Binding-site contacts:
Ligand atom C06 contacts residue PRO81 of chain 1.A at 4.1 Å (hydrophobic).
Ligand atom C03 contacts residue TYR28 of chain 1.A at 3.7 Å (hydrophobic).
Ligand atom C02 contacts residue SER66 of chain 1.A at 4.0 Å.
Ligand atom C01 contacts residue PRO82 of chain 1.A at 3.9 Å (hydrophobic).
Ligand atom C02 contacts residue LEU80 of chain 1.A at 3.5 Å (hydrophobic).
Ligand atom C01 contacts residue PRO81 of chain 1.A at 3.8 Å (hydrophobic).
Ligand atom C06 contacts residue MET67 of chain 1.A at 3.8 Å (hydrophobic).
Ligand atom C01 contacts residue PRO70 of chain 1.A at 4.0 Å (hydrophobic).
Ligand atom N18 contacts residue PRO79 of chain 1.A at 3.5 Å.
Ligand atom C02 contacts residue PRO70 of chain 1.A at 3.7 Å (hydrophobic).
Ligand atom C10 contacts residue ARG113 of chain 1.A at 3.5 Å.
Ligand atom C16 contacts residue GLN32 of chain 1.A at 4.1 Å.
Ligand atom N18 contacts residue GLN32 of chain 1.A at 3.3 Å.
Ligand atom C05 contacts residue PRO81 of chain 1.A at 3.9 Å (hydrophobic).
Ligand atom C07 contacts residue GLN32 of chain 1.A at 3.9 Å.
Ligand atom C13 contacts residue PRO81 of chain 1.A at 3.9 Å (hydrophobic).
Ligand atom C13 contacts residue PRO79 of chain 1.A at 4.2 Å (hydrophobic).
Ligand atom C06 contacts residue PRO82 of chain 1.A at 4.3 Å (hydrophobic).
Ligand atom C03 contacts residue PRO79 of chain 1.A at 3.8 Å (hydrophobic).
Ligand atom C04 contacts residue PRO79 of chain 1.A at 4.3 Å (hydrophobic).
Ligand atom C01 contacts residue SER66 of chain 1.A at 3.3 Å.
Ligand atom C11 contacts residue PRO115 of chain 1.A at 3.6 Å (hydrophobic).
Ligand atom C02 contacts residue TYR28 of chain 1.A at 3.8 Å (hydrophobic).
Ligand atom C14 contacts residue PRO81 of chain 1.A at 4.0 Å (hydrophobic).
Ligand atom N15 contacts residue PRO81 of chain 1.A at 4.3 Å.
Ligand atom C09 contacts residue PRO81 of chain 1.A at 4.0 Å (hydrophobic).
Ligand atom C10 contacts residue PRO115 of chain 1.A at 3.8 Å (hydrophobic).
Ligand atom C03 contacts residue LEU80 of chain 1.A at 3.7 Å (hydrophobic).
Ligand atom N15 contacts residue PRO79 of chain 1.A at 3.9 Å.
Ligand atom C08 contacts residue LEU114 of chain 1.A at 4.0 Å (hydrophobic).
Ligand atom C05 contacts residue GLN32 of chain 1.A at 4.2 Å.
Ligand atom C11 contacts residue PRO81 of chain 1.A at 4.2 Å (hydrophobic).
Ligand atom C02 contacts residue PRO81 of chain 1.A at 3.5 Å (hydrophobic).
Ligand atom O17 contacts residue PRO79 of chain 1.A at 3.8 Å.
Ligand atom C01 contacts residue MET67 of chain 1.A at 4.2 Å (hydrophobic).
Ligand atom C04 contacts residue PRO81 of chain 1.A at 3.8 Å (hydrophobic).
Ligand atom C12 contacts residue PRO81 of chain 1.A at 4.0 Å (hydrophobic).
Ligand atom C03 contacts residue PRO81 of chain 1.A at 3.6 Å (hydrophobic).
Ligand atom C07 contacts residue LEU114 of chain 1.A at 4.2 Å (hydrophobic).
Ligand atom C16 contacts residue PRO79 of chain 1.A at 3.5 Å (hydrophobic).

The protein below binds the small molecule below.
Small molecule (SMILES): NC(=O)N1c2ccccc2C=Cc2ccccc21

Sequence of chain 1.A:
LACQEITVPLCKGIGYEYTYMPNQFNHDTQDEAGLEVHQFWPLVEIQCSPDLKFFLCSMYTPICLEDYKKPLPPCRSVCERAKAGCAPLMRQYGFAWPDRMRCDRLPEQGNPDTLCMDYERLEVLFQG